Binding-site contacts:
Ligand atom C4 contacts residue GLU466 of chain 1.A at 3.0 Å.
Ligand atom C5 contacts residue GLU466 of chain 1.A at 3.5 Å.
Ligand atom O contacts residue ARG305 of chain 1.A at 3.1 Å (salt-bridge).
Ligand atom C25 contacts residue ASP405 of chain 1.A at 3.8 Å.
Ligand atom O3 contacts residue TYR407 of chain 1.A at 3.5 Å.
Ligand atom O11 contacts residue GLU466 of chain 1.A at 2.1 Å (salt-bridge).
Ligand atom C25 contacts residue GLU466 of chain 1.A at 3.6 Å.
Ligand atom O6 contacts residue SER408 of chain 1.A at 3.4 Å (h-bond).
Ligand atom C4 contacts residue ARG453 of chain 1.A at 3.8 Å.
Ligand atom O2 contacts residue ASP405 of chain 1.A at 3.8 Å.
Ligand atom O11 contacts residue TYR407 of chain 1.A at 3.1 Å.
Ligand atom O10 contacts residue SER408 of chain 1.A at 3.9 Å.
Ligand atom C13 contacts residue LEU411 of chain 1.A at 3.8 Å (hydrophobic).
Ligand atom C1 contacts residue ASP405 of chain 1.A at 3.5 Å.
Ligand atom C6 contacts residue GLU466 of chain 1.A at 3.0 Å.
Ligand atom O6 contacts residue TYR407 of chain 1.A at 3.8 Å.
Ligand atom C2 contacts residue ASP405 of chain 1.A at 2.9 Å.
Ligand atom O3 contacts residue GLU466 of chain 1.A at 3.9 Å.
Ligand atom C3 contacts residue ASP405 of chain 1.A at 3.7 Å.
Ligand atom O9 contacts residue LEU411 of chain 1.A at 3.7 Å.
Ligand atom O4 contacts residue GLN573 of chain 1.A at 3.1 Å (h-bond).
Ligand atom C24 contacts residue TYR407 of chain 1.A at 3.9 Å (hydrophobic).
Ligand atom O4 contacts residue ARG453 of chain 1.A at 3.0 Å (salt-bridge).
Ligand atom C6 contacts residue TYR407 of chain 1.A at 3.8 Å (hydrophobic).
Ligand atom C24 contacts residue GLU466 of chain 1.A at 3.3 Å.
Ligand atom O9 contacts residue SER408 of chain 1.A at 3.9 Å.
Ligand atom O1 contacts residue ILE576 of chain 1.A at 3.7 Å.
Ligand atom P contacts residue SER408 of chain 1.A at 3.8 Å.
Ligand atom O5 contacts residue TYR407 of chain 1.A at 3.7 Å.
Ligand atom O5 contacts residue SER408 of chain 1.A at 2.5 Å (h-bond).
Ligand atom O10 contacts residue LEU411 of chain 1.A at 3.5 Å.
Ligand atom C24 contacts residue ASP405 of chain 1.A at 3.2 Å.
Ligand atom C11 contacts residue LEU411 of chain 1.A at 3.5 Å (hydrophobic).
Ligand atom O6 contacts residue GLU466 of chain 1.A at 3.6 Å.
Ligand atom C contacts residue ASP405 of chain 1.A at 3.5 Å.
Ligand atom O1 contacts residue ASP405 of chain 1.A at 3.6 Å (salt-bridge).
Ligand atom C13 contacts residue THR446 of chain 1.A at 3.8 Å.
Ligand atom O contacts residue ASP405 of chain 1.A at 2.5 Å (salt-bridge).
Ligand atom O12 contacts residue GLU466 of chain 1.A at 3.8 Å.
Ligand atom O8 contacts residue GLU466 of chain 1.A at 3.3 Å.

Sequence of chain 1.B:
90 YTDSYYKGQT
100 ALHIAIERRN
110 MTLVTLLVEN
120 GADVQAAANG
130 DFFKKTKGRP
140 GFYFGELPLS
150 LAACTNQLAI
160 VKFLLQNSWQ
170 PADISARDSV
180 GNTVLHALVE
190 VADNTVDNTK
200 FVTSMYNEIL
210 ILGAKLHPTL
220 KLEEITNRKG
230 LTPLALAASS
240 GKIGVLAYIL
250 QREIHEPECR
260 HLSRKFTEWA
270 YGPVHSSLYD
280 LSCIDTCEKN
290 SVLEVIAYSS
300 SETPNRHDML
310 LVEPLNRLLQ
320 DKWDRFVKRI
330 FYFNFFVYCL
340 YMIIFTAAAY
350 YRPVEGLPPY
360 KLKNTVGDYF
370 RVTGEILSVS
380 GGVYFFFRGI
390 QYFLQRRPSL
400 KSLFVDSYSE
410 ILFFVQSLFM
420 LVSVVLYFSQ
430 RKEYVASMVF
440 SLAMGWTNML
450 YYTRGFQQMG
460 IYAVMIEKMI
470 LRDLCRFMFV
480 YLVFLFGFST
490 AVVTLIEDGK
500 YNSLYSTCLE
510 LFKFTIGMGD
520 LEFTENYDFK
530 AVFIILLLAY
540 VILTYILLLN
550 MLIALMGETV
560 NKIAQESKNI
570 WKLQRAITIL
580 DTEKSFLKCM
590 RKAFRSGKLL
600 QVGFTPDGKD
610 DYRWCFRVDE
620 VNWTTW

Sequence of chain 1.A:
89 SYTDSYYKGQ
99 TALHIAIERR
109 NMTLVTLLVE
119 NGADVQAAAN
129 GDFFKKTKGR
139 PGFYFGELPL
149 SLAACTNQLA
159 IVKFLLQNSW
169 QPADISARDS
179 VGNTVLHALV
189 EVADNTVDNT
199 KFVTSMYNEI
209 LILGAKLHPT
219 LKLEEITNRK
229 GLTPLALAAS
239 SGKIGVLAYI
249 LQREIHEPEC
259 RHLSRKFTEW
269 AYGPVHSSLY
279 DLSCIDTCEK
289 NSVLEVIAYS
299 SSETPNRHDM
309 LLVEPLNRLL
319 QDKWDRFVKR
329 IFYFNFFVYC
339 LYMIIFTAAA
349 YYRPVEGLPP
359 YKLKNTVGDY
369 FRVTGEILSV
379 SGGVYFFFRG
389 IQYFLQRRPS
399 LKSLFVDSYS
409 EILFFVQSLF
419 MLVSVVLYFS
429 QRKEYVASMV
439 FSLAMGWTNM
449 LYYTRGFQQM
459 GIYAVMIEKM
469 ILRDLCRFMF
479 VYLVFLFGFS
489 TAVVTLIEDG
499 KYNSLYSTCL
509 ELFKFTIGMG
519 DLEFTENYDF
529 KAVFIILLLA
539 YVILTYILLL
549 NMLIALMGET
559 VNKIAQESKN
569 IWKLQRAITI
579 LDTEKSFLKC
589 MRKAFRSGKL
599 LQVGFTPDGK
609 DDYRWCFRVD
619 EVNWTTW

A protein and the small-molecule ligand that binds it are described below.
Small molecule (SMILES): CCCCCCCCCCCCC(=O)O[C@@H](COC(=O)CCC)COP(=O)(O)OC1[C@@H](O)[C@H](O)C(O)[C@H](O)[C@H]1O